Sequence of chain 3.D:
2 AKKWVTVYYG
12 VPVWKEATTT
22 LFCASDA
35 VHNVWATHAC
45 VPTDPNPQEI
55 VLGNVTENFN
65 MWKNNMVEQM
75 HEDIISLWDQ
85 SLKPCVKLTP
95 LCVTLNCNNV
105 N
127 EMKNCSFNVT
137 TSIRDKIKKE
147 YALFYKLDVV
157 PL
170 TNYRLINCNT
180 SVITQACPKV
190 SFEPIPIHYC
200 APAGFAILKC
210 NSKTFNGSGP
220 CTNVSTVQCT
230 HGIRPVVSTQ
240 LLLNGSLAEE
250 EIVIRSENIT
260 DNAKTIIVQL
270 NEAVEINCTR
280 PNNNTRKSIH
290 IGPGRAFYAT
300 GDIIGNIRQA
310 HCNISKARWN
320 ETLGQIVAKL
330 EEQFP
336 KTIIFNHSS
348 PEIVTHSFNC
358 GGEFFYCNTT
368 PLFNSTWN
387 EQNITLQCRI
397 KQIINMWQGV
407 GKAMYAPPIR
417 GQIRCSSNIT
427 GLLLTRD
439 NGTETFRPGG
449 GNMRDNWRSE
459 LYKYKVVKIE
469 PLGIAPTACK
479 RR

The protein below binds the small molecule below.
Small molecule (SMILES): CC(=O)N[C@H]1[C@H](O[C@H]2[C@H](O)[C@@H](NC(C)=O)CO[C@@H]2CO)O[C@H](CO)[C@@H](O[C@@H]2O[C@H](CO[C@H]3O[C@H](CO)[C@@H](O)[C@H](O[C@H]4O[C@H](CO)[C@@H](O)[C@H](O)[C@@H]4O)[C@@H]3O)[C@@H](O)[C@H](O[C@H]3O[C@H](CO)[C@@H](O)[C@H](O)[C@@H]3O)[C@@H]2O)[C@@H]1O

Sequence of chain 3.A:
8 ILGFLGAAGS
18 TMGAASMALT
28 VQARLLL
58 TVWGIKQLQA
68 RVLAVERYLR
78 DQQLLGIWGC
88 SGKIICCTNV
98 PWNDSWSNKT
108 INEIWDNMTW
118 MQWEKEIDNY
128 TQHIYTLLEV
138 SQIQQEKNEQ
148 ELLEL

Sequence of chain 3.B:
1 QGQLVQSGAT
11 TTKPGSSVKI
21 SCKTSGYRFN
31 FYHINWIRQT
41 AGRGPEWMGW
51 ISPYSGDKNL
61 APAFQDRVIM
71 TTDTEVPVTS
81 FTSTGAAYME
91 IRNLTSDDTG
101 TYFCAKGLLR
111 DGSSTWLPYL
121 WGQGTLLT

Sequence of chain 3.C:
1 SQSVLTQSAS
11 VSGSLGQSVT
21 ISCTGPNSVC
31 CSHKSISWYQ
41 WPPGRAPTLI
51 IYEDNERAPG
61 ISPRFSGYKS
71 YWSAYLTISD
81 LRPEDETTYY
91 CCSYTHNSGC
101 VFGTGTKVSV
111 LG

Binding-site contacts:
Ligand atom C1 contacts residue ASN58 of chain 3.D at 1.4 Å.
Ligand atom C4 contacts residue GLY112 of chain 3.B at 3.6 Å.
Ligand atom O6 contacts residue ARG110 of chain 3.B at 3.4 Å (salt-bridge).
Ligand atom O6 contacts residue SER55 of chain 3.B at 3.5 Å (h-bond).
Ligand atom O7 contacts residue SER17 of chain 3.A at 2.5 Å (h-bond).
Ligand atom O5 contacts residue ASN58 of chain 3.D at 2.3 Å (h-bond).
Ligand atom C7 contacts residue SER17 of chain 3.A at 3.5 Å.
Ligand atom C8 contacts residue PHE31 of chain 3.B at 3.3 Å (hydrophobic).
Ligand atom C6 contacts residue ASP57 of chain 3.B at 3.4 Å.
Ligand atom O4 contacts residue ASP57 of chain 3.B at 2.3 Å (salt-bridge).
Ligand atom O3 contacts residue GLY112 of chain 3.B at 3.6 Å (h-bond).
Ligand atom C6 contacts residue ASP111 of chain 3.B at 3.5 Å.
Ligand atom C3 contacts residue GLY112 of chain 3.B at 3.6 Å.
Ligand atom O6 contacts residue ASN59 of chain 3.B at 3.3 Å (h-bond).
Ligand atom C2 contacts residue HIS96 of chain 3.C at 3.6 Å.
Ligand atom O2 contacts residue THR115 of chain 3.B at 3.0 Å (h-bond).
Ligand atom C5 contacts residue ASP57 of chain 3.B at 3.6 Å.
Ligand atom O3 contacts residue SER113 of chain 3.B at 3.4 Å (h-bond).
Ligand atom C2 contacts residue ASN58 of chain 3.D at 2.5 Å.
Ligand atom C6 contacts residue TRP50 of chain 3.B at 3.5 Å (hydrophobic).
Ligand atom C5 contacts residue GLY112 of chain 3.B at 3.4 Å.
Ligand atom O3 contacts residue HIS33 of chain 3.B at 3.1 Å (h-bond).
Ligand atom N2 contacts residue ASN58 of chain 3.D at 2.9 Å (h-bond).
Ligand atom O6 contacts residue ASP57 of chain 3.B at 2.5 Å (salt-bridge).
Ligand atom O7 contacts residue SER52 of chain 3.B at 3.2 Å (h-bond).
Ligand atom O6 contacts residue PHE31 of chain 3.B at 3.3 Å (h-bond).
Ligand atom C7 contacts residue ASN58 of chain 3.D at 3.1 Å.
Ligand atom O6 contacts residue ASP111 of chain 3.B at 2.9 Å (salt-bridge).
Ligand atom N2 contacts residue HIS33 of chain 3.B at 3.6 Å.
Ligand atom C5 contacts residue ARG110 of chain 3.B at 3.4 Å.
Ligand atom C8 contacts residue HIS33 of chain 3.B at 3.4 Å.
Ligand atom O4 contacts residue SER55 of chain 3.B at 3.4 Å (h-bond).
Ligand atom O3 contacts residue HIS96 of chain 3.C at 3.5 Å.
Ligand atom C7 contacts residue HIS33 of chain 3.B at 3.2 Å.
Ligand atom C5 contacts residue ASN58 of chain 3.D at 3.6 Å.
Ligand atom O2 contacts residue GLY112 of chain 3.B at 3.0 Å (h-bond).
Ligand atom O4 contacts residue HIS96 of chain 3.C at 3.5 Å (h-bond).
Ligand atom O7 contacts residue HIS33 of chain 3.B at 3.3 Å (h-bond).
Ligand atom O7 contacts residue ASN58 of chain 3.D at 2.9 Å (h-bond).
Ligand atom O4 contacts residue GLY112 of chain 3.B at 3.2 Å (h-bond).